A protein and the small-molecule ligand that binds it are described below.
Small molecule (SMILES): CC1(C)[C@@H]2CC[C@@]1(C)C(=O)C2

Sequence of chain 1.A:
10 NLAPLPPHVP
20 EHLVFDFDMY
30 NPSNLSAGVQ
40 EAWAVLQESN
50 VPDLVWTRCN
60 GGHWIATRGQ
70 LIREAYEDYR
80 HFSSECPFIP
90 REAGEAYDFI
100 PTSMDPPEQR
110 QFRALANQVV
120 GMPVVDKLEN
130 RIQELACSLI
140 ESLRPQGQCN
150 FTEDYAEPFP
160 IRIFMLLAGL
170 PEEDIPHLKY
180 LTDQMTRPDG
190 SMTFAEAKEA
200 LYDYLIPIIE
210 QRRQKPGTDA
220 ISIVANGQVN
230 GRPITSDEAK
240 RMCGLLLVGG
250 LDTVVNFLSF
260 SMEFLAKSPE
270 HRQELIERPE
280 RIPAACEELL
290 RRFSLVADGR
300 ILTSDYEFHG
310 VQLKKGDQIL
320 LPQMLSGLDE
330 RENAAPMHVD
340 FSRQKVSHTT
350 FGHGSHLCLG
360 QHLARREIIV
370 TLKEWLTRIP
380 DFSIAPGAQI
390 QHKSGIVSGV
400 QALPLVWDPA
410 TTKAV

Binding-site contacts:
Ligand atom C8 contacts residue HEM1 of chain 1.B at 4.0 Å.
Ligand atom C6 contacts residue GLY248 of chain 1.A at 4.3 Å.
Ligand atom C10 contacts residue VAL247 of chain 1.A at 3.9 Å (hydrophobic).
Ligand atom C8 contacts residue ASP297 of chain 1.A at 3.7 Å.
Ligand atom C2 contacts residue PHE87 of chain 1.A at 4.3 Å (hydrophobic).
Ligand atom C9 contacts residue VAL396 of chain 1.A at 4.2 Å (hydrophobic).
Ligand atom C3 contacts residue HEM1 of chain 1.B at 4.2 Å.
Ligand atom C9 contacts residue THR252 of chain 1.A at 4.1 Å.
Ligand atom C8 contacts residue VAL295 of chain 1.A at 3.7 Å (hydrophobic).
Ligand atom C6 contacts residue VAL247 of chain 1.A at 4.0 Å (hydrophobic).
Ligand atom C10 contacts residue PHE87 of chain 1.A at 4.0 Å (hydrophobic).
Ligand atom C10 contacts residue THR185 of chain 1.A at 4.0 Å.
Ligand atom C3 contacts residue THR101 of chain 1.A at 3.9 Å.
Ligand atom O contacts residue TYR96 of chain 1.A at 2.7 Å (h-bond).
Ligand atom C3 contacts residue TYR96 of chain 1.A at 3.7 Å (hydrophobic).
Ligand atom C9 contacts residue HEM1 of chain 1.B at 3.9 Å.
Ligand atom C3 contacts residue LEU244 of chain 1.A at 4.0 Å (hydrophobic).
Ligand atom C2 contacts residue LEU244 of chain 1.A at 3.8 Å (hydrophobic).
Ligand atom O contacts residue PHE87 of chain 1.A at 3.4 Å.
Ligand atom C2 contacts residue TYR96 of chain 1.A at 3.6 Å (hydrophobic).
Ligand atom C8 contacts residue ILE395 of chain 1.A at 4.4 Å (hydrophobic).
Ligand atom C5 contacts residue HEM1 of chain 1.B at 3.5 Å.
Ligand atom O contacts residue LEU244 of chain 1.A at 3.6 Å.
Ligand atom C7 contacts residue VAL295 of chain 1.A at 4.5 Å (hydrophobic).
Ligand atom C1 contacts residue VAL247 of chain 1.A at 4.5 Å (hydrophobic).
Ligand atom C4 contacts residue HEM1 of chain 1.B at 3.5 Å.
Ligand atom C10 contacts residue ILE395 of chain 1.A at 4.3 Å (hydrophobic).
Ligand atom C10 contacts residue VAL396 of chain 1.A at 4.1 Å (hydrophobic).
Ligand atom C9 contacts residue VAL295 of chain 1.A at 4.0 Å (hydrophobic).
Ligand atom C5 contacts residue LEU244 of chain 1.A at 4.1 Å (hydrophobic).
Ligand atom C6 contacts residue LEU244 of chain 1.A at 4.0 Å (hydrophobic).
Ligand atom C7 contacts residue HEM1 of chain 1.B at 4.5 Å.